This small molecule binds to this protein.
Small molecule (SMILES): CCC=CCC(=O)C=CC=CCCCCCCCC(=O)O

Sequence of chain 1.E:
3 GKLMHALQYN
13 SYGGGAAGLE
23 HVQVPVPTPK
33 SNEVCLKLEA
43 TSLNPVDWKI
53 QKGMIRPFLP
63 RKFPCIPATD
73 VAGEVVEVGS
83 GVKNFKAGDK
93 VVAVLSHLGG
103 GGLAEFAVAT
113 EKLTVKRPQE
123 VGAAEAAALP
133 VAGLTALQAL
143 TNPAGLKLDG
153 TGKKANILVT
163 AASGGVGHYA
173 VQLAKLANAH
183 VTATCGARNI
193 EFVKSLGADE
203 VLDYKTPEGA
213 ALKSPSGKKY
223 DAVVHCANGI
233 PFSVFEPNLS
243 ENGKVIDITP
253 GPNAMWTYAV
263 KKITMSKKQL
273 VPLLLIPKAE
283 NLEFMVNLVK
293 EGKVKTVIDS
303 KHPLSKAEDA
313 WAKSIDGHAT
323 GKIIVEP

Binding-site contacts:
Ligand atom C15 contacts residue PRO252 of chain 1.E at 4.0 Å (hydrophobic).
Ligand atom C17 contacts residue LYS51 of chain 1.E at 4.0 Å.
Ligand atom C4 contacts residue ARG63 of chain 1.E at 3.9 Å.
Ligand atom C10 contacts residue ILE57 of chain 1.E at 3.7 Å (hydrophobic).
Ligand atom C10 contacts residue LEU61 of chain 1.E at 4.2 Å (hydrophobic).
Ligand atom C2 contacts residue ARG63 of chain 1.E at 3.6 Å.
Ligand atom C8 contacts residue PHE60 of chain 1.E at 3.7 Å (hydrophobic).
Ligand atom C12 contacts residue ILE57 of chain 1.E at 4.2 Å (hydrophobic).
Ligand atom C6 contacts residue LEU61 of chain 1.E at 4.2 Å (hydrophobic).
Ligand atom C1 contacts residue ARG63 of chain 1.E at 4.2 Å.
Ligand atom C3 contacts residue ARG63 of chain 1.E at 4.4 Å.
Ligand atom C16 contacts residue PRO252 of chain 1.E at 4.4 Å (hydrophobic).
Ligand atom C6 contacts residue LEU100 of chain 1.E at 4.1 Å (hydrophobic).
Ligand atom C8 contacts residue LEU61 of chain 1.E at 3.8 Å (hydrophobic).
Ligand atom C5 contacts residue ARG63 of chain 1.E at 4.5 Å.
Ligand atom C3 contacts residue LEU100 of chain 1.E at 4.2 Å (hydrophobic).
Ligand atom C17 contacts residue THR251 of chain 1.E at 3.3 Å.
Ligand atom C7 contacts residue PHE60 of chain 1.E at 4.0 Å (hydrophobic).
Ligand atom C6 contacts residue PHE60 of chain 1.E at 3.8 Å (hydrophobic).
Ligand atom C16 contacts residue THR251 of chain 1.E at 4.3 Å.
Ligand atom C16 contacts residue ILE57 of chain 1.E at 4.5 Å (hydrophobic).
Ligand atom C4 contacts residue LEU100 of chain 1.E at 3.4 Å (hydrophobic).
Ligand atom C5 contacts residue PHE60 of chain 1.E at 4.5 Å (hydrophobic).
Ligand atom C15 contacts residue THR251 of chain 1.E at 4.1 Å.
Ligand atom C11 contacts residue LEU276 of chain 1.E at 4.2 Å (hydrophobic).
Ligand atom O3 contacts residue PRO252 of chain 1.E at 4.3 Å.
Ligand atom C11 contacts residue ILE57 of chain 1.E at 4.5 Å (hydrophobic).
Ligand atom C17 contacts residue PRO252 of chain 1.E at 4.0 Å (hydrophobic).
Ligand atom C5 contacts residue LEU100 of chain 1.E at 4.3 Å (hydrophobic).
Ligand atom O2 contacts residue ARG63 of chain 1.E at 4.2 Å.